Binding-site contacts:
Ligand atom OAE contacts residue PHE40 of chain 1.C at 3.7 Å.
Ligand atom CAP contacts residue TYR61 of chain 1.C at 3.4 Å (hydrophobic).
Ligand atom OD1 contacts residue SER60 of chain 1.C at 2.7 Å (h-bond).
Ligand atom CB contacts residue TRP66 of chain 1.C at 3.5 Å (hydrophobic).
Ligand atom OD1 contacts residue HIS64 of chain 1.C at 2.7 Å (h-bond).
Ligand atom CBA contacts residue TYR47 of chain 1.C at 3.8 Å (hydrophobic).
Ligand atom CB contacts residue TYR47 of chain 1.C at 3.6 Å (hydrophobic).
Ligand atom CAX contacts residue TYR61 of chain 1.C at 3.4 Å (hydrophobic).
Ligand atom CBC contacts residue ILE58 of chain 1.C at 3.9 Å (hydrophobic).
Ligand atom CG contacts residue TRP37 of chain 1.C at 3.7 Å (hydrophobic).
Ligand atom CB contacts residue HIS59 of chain 1.C at 3.7 Å.
Ligand atom NAT contacts residue PRO48 of chain 1.C at 3.8 Å.
Ligand atom CA contacts residue HIS59 of chain 1.C at 3.4 Å.
Ligand atom CAB contacts residue TYR47 of chain 1.C at 3.7 Å (hydrophobic).
Ligand atom OAG contacts residue TYR61 of chain 1.C at 3.6 Å.
Ligand atom CG contacts residue HIS64 of chain 1.C at 3.7 Å.
Ligand atom NAV contacts residue TYR61 of chain 1.C at 3.7 Å.
Ligand atom SAW contacts residue TYR47 of chain 1.C at 3.8 Å.
Ligand atom CA contacts residue TYR47 of chain 1.C at 3.8 Å (hydrophobic).
Ligand atom OAE contacts residue HIS64 of chain 1.C at 3.4 Å.
Ligand atom CAK contacts residue ILE58 of chain 1.C at 3.5 Å (hydrophobic).
Ligand atom CD2 contacts residue TRP37 of chain 1.C at 3.5 Å (hydrophobic).
Ligand atom OAE contacts residue TYR61 of chain 1.C at 3.7 Å.
Ligand atom CD2 contacts residue TYR47 of chain 1.C at 3.5 Å (hydrophobic).
Ligand atom O contacts residue TYR47 of chain 1.C at 2.7 Å (h-bond).
Ligand atom C contacts residue HIS59 of chain 1.C at 3.6 Å.
Ligand atom CAM contacts residue PRO48 of chain 1.C at 3.0 Å (hydrophobic).
Ligand atom NAU contacts residue HIS59 of chain 1.C at 2.9 Å (h-bond).
Ligand atom CAZ contacts residue TYR61 of chain 1.C at 3.8 Å (hydrophobic).
Ligand atom CAN contacts residue ARG18 of chain 1.C at 3.8 Å.
Ligand atom CG contacts residue SER60 of chain 1.C at 3.8 Å.
Ligand atom CAN contacts residue ASN16 of chain 1.C at 3.7 Å.
Ligand atom CAK contacts residue TYR47 of chain 1.C at 3.7 Å (hydrophobic).
Ligand atom N contacts residue TYR47 of chain 1.C at 3.7 Å.
Ligand atom CG contacts residue TRP66 of chain 1.C at 3.6 Å (hydrophobic).
Ligand atom C contacts residue TYR47 of chain 1.C at 3.5 Å (hydrophobic).
Ligand atom CBD contacts residue ILE58 of chain 1.C at 3.7 Å (hydrophobic).
Ligand atom CAI contacts residue TYR47 of chain 1.C at 3.8 Å (hydrophobic).
Ligand atom CBC contacts residue TYR47 of chain 1.C at 3.7 Å (hydrophobic).
Ligand atom CBF contacts residue TYR61 of chain 1.C at 3.4 Å (hydrophobic).

This small molecule binds to this protein.
Small molecule (SMILES): Cc1ncsc1-c1ccc(CNC(=O)[C@@H]2C[C@@H](O)CN2C(=O)[C@@H](NC(=O)C2CCC2)C(C)(C)C)cc1

Sequence of chain 1.C:
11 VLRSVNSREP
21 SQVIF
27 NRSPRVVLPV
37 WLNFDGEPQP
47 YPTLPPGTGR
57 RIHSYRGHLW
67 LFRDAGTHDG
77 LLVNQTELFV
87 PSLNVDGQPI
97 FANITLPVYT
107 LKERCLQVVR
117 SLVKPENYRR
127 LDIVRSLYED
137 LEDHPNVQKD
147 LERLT